Sequence of chain 1.A:
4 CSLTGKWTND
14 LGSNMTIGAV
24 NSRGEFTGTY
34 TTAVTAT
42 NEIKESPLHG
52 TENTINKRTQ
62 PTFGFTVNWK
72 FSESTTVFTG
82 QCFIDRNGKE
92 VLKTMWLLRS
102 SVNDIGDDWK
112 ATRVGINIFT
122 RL

Sequence of chain 2.A:
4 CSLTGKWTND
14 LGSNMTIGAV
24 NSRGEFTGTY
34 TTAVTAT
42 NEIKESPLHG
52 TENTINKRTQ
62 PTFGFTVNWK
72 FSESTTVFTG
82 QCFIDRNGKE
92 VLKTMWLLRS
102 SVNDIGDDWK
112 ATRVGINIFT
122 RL

The protein below binds the small molecule below.
Small molecule (SMILES): Cc1ccn2->[Fe](C#N)(C#N)(C#N)(C#N)<-n3ccc(CNC(=O)CCCC[C@@H]4SC[C@@H]5NC(=O)N[C@@H]54)cc3-c2c1

Binding-site contacts:
Ligand atom C19 contacts residue TRP70 of chain 1.A at 2.9 Å (hydrophobic).
Ligand atom C21 contacts residue LEU99 of chain 1.A at 3.6 Å (hydrophobic).
Ligand atom C24 contacts residue TRP97 of chain 1.A at 3.8 Å (hydrophobic).
Ligand atom C8 contacts residue SER75 of chain 1.A at 3.8 Å.
Ligand atom C15 contacts residue ALA39 of chain 1.A at 3.6 Å (hydrophobic).
Ligand atom S1 contacts residue TRP70 of chain 1.A at 3.8 Å.
Ligand atom O2 contacts residue SER16 of chain 1.A at 3.8 Å.
Ligand atom C22 contacts residue TRP97 of chain 1.A at 3.4 Å (hydrophobic).
Ligand atom C24 contacts residue TRP110 of chain 2.A at 3.7 Å (hydrophobic).
Ligand atom S1 contacts residue THR77 of chain 1.A at 2.9 Å (h-bond).
Ligand atom O2 contacts residue ASN118 of chain 1.A at 4.0 Å.
Ligand atom C8 contacts residue SER73 of chain 1.A at 3.4 Å.
Ligand atom N7 contacts residue SER73 of chain 1.A at 3.8 Å.
Ligand atom C25 contacts residue ASN118 of chain 1.A at 3.7 Å.
Ligand atom N8 contacts residue ASN118 of chain 1.A at 2.8 Å (h-bond).
Ligand atom N8 contacts residue TYR33 of chain 1.A at 4.0 Å.
Ligand atom C23 contacts residue TRP110 of chain 2.A at 3.3 Å (hydrophobic).
Ligand atom C25 contacts residue TYR33 of chain 1.A at 3.3 Å (hydrophobic).
Ligand atom O1 contacts residue THR38 of chain 1.A at 4.0 Å.
Ligand atom C21 contacts residue TRP110 of chain 2.A at 3.6 Å (hydrophobic).
Ligand atom N8 contacts residue TRP97 of chain 1.A at 3.9 Å.
Ligand atom C18 contacts residue SER75 of chain 1.A at 3.9 Å.
Ligand atom C20 contacts residue TRP70 of chain 1.A at 3.5 Å (hydrophobic).
Ligand atom O1 contacts residue ALA39 of chain 1.A at 3.8 Å.
Ligand atom O2 contacts residue ASN12 of chain 1.A at 3.5 Å (h-bond).
Ligand atom N7 contacts residue SER75 of chain 1.A at 3.2 Å (h-bond).
Ligand atom C16 contacts residue THR38 of chain 1.A at 3.3 Å.
Ligand atom N9 contacts residue THR35 of chain 1.A at 3.4 Å (h-bond).
Ligand atom C18 contacts residue THR38 of chain 1.A at 3.5 Å.
Ligand atom C24 contacts residue ASN118 of chain 1.A at 3.8 Å.
Ligand atom O1 contacts residue LEU99 of chain 1.A at 3.1 Å.
Ligand atom C22 contacts residue THR77 of chain 1.A at 3.9 Å.
Ligand atom C6 contacts residue ALA39 of chain 1.A at 3.4 Å (hydrophobic).
Ligand atom O2 contacts residue TYR33 of chain 1.A at 2.3 Å (h-bond).
Ligand atom C17 contacts residue THR38 of chain 1.A at 3.4 Å.
Ligand atom C7 contacts residue ALA39 of chain 1.A at 3.9 Å (hydrophobic).
Ligand atom N7 contacts residue THR38 of chain 1.A at 3.9 Å.
Ligand atom C20 contacts residue THR35 of chain 1.A at 4.0 Å.
Ligand atom C9 contacts residue SER73 of chain 1.A at 3.8 Å.
Ligand atom C15 contacts residue SER75 of chain 1.A at 3.6 Å.